Binding-site contacts:
Ligand atom C7 contacts residue ILE361 of chain 1.B at 4.0 Å (hydrophobic).
Ligand atom C8 contacts residue ILE392 of chain 1.B at 3.9 Å (hydrophobic).
Ligand atom O7 contacts residue LYS62 of chain 1.B at 3.9 Å.
Ligand atom C1 contacts residue ASN65 of chain 1.B at 1.4 Å.
Ligand atom C5 contacts residue ASN65 of chain 1.B at 3.6 Å.
Ligand atom C8 contacts residue ILE361 of chain 1.B at 3.7 Å (hydrophobic).
Ligand atom C3 contacts residue ASN65 of chain 1.B at 3.7 Å.
Ligand atom C4 contacts residue ASN65 of chain 1.B at 4.2 Å.
Ligand atom C7 contacts residue ASN65 of chain 1.B at 3.1 Å.
Ligand atom C6 contacts residue THR67 of chain 1.B at 4.5 Å.
Ligand atom O6 contacts residue THR67 of chain 1.B at 4.4 Å.
Ligand atom N2 contacts residue ASN65 of chain 1.B at 2.8 Å (h-bond).
Ligand atom O5 contacts residue ASN65 of chain 1.B at 2.4 Å (h-bond).
Ligand atom N2 contacts residue ILE361 of chain 1.B at 4.0 Å.
Ligand atom O5 contacts residue THR67 of chain 1.B at 3.6 Å.
Ligand atom C2 contacts residue ASN65 of chain 1.B at 2.3 Å.
Ligand atom O7 contacts residue ASN65 of chain 1.B at 3.1 Å (h-bond).
Ligand atom C1 contacts residue THR67 of chain 1.B at 4.3 Å.
Ligand atom C8 contacts residue ASN65 of chain 1.B at 4.3 Å.
Ligand atom C8 contacts residue LYS62 of chain 1.B at 4.5 Å.

This protein binds this small molecule.
Small molecule (SMILES): CC(=O)N[C@H]1[C@H](O[C@H]2[C@H](O)[C@@H](NC(C)=O)CO[C@@H]2CO)O[C@H](CO)[C@@H](O[C@@H]2O[C@H](CO)[C@@H](O)[C@H](O)[C@@H]2O)[C@@H]1O

Sequence of chain 1.B:
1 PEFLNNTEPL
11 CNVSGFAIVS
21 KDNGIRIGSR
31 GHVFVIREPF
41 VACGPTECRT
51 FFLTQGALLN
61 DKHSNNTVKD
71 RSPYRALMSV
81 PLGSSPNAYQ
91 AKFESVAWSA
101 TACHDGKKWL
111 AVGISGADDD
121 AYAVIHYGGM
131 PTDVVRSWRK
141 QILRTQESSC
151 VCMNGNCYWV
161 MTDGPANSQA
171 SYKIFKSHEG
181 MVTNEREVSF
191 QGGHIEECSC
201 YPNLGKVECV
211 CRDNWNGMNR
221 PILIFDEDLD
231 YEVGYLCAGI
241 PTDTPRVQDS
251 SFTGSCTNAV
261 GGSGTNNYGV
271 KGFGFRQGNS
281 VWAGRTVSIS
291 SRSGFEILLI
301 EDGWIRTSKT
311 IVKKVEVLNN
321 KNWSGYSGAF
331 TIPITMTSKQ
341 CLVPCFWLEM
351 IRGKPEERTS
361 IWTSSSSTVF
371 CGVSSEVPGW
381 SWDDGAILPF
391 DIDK